Binding-site contacts:
Ligand atom CAF contacts residue PHE251 of chain 1.A at 4.3 Å (hydrophobic).
Ligand atom OAD contacts residue TYR197 of chain 1.A at 3.0 Å.
Ligand atom CAK contacts residue TYR197 of chain 1.A at 3.3 Å (hydrophobic).
Ligand atom CAG contacts residue TYR197 of chain 1.A at 3.2 Å (hydrophobic).
Ligand atom CAH contacts residue THR38 of chain 1.A at 3.9 Å.
Ligand atom CAF contacts residue TYR376 of chain 1.A at 4.0 Å (hydrophobic).
Ligand atom CAJ contacts residue FMN1 of chain 1.B at 3.2 Å.
Ligand atom CAK contacts residue FMN1 of chain 1.B at 4.3 Å.
Ligand atom CAC contacts residue PHE251 of chain 1.A at 3.8 Å (hydrophobic).
Ligand atom CAF contacts residue FMN1 of chain 1.B at 3.7 Å.
Ligand atom CAI contacts residue TYR197 of chain 1.A at 3.6 Å (hydrophobic).
Ligand atom CAC contacts residue ASN195 of chain 1.A at 3.5 Å.
Ligand atom CAC contacts residue PRO296 of chain 1.A at 4.0 Å (hydrophobic).
Ligand atom CAE contacts residue PRO296 of chain 1.A at 4.0 Å (hydrophobic).
Ligand atom CAB contacts residue TYR197 of chain 1.A at 4.1 Å (hydrophobic).
Ligand atom CAE contacts residue PHE251 of chain 1.A at 3.9 Å (hydrophobic).
Ligand atom CAC contacts residue FMN1 of chain 1.B at 3.4 Å.
Ligand atom CAA contacts residue MET40 of chain 1.A at 4.4 Å (hydrophobic).
Ligand atom CAB contacts residue MET40 of chain 1.A at 3.6 Å (hydrophobic).
Ligand atom CAB contacts residue THR38 of chain 1.A at 3.8 Å.
Ligand atom CAI contacts residue PHE251 of chain 1.A at 3.8 Å (hydrophobic).
Ligand atom CAE contacts residue TYR197 of chain 1.A at 4.3 Å (hydrophobic).
Ligand atom OAD contacts residue HIS192 of chain 1.A at 3.7 Å.
Ligand atom CAC contacts residue TYR197 of chain 1.A at 4.3 Å (hydrophobic).
Ligand atom CAJ contacts residue TYR197 of chain 1.A at 3.0 Å (hydrophobic).
Ligand atom CAH contacts residue TYR197 of chain 1.A at 4.2 Å (hydrophobic).
Ligand atom OAD contacts residue GLN117 of chain 1.A at 3.9 Å.
Ligand atom CAF contacts residue TYR197 of chain 1.A at 4.3 Å (hydrophobic).
Ligand atom CAI contacts residue FMN1 of chain 1.B at 3.4 Å.
Ligand atom CAG contacts residue THR38 of chain 1.A at 3.6 Å.
Ligand atom CAA contacts residue TYR376 of chain 1.A at 3.3 Å (hydrophobic).
Ligand atom CAA contacts residue THR38 of chain 1.A at 4.1 Å.
Ligand atom CAG contacts residue FMN1 of chain 1.B at 3.5 Å.
Ligand atom CAK contacts residue THR38 of chain 1.A at 4.4 Å.
Ligand atom CAA contacts residue PHE297 of chain 1.A at 4.4 Å (hydrophobic).
Ligand atom CAB contacts residue TYR83 of chain 1.A at 3.4 Å (hydrophobic).
Ligand atom CAF contacts residue PHE297 of chain 1.A at 4.0 Å (hydrophobic).
Ligand atom CAE contacts residue PHE297 of chain 1.A at 4.4 Å (hydrophobic).
Ligand atom OAD contacts residue FMN1 of chain 1.B at 3.1 Å.
Ligand atom CAE contacts residue FMN1 of chain 1.B at 3.5 Å.

Sequence of chain 1.A:
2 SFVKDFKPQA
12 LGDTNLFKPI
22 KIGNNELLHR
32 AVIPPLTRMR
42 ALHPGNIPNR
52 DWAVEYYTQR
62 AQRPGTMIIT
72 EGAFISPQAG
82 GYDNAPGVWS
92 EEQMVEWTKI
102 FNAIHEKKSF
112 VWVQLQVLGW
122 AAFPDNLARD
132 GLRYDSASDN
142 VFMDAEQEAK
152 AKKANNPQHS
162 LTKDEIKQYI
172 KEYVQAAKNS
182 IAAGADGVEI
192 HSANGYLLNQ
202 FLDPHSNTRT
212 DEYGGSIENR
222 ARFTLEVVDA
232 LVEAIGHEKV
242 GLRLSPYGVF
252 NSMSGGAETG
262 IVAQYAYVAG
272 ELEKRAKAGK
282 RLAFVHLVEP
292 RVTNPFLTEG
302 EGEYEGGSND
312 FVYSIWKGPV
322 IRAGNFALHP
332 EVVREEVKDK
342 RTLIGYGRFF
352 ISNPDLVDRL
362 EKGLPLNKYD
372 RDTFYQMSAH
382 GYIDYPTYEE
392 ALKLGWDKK

This protein binds this small molecule.
Small molecule (SMILES): C=C(C)[C@@H]1CC=C(C)C(=O)C1